This small molecule binds to this protein.
Small molecule (SMILES): CSCC[C@H](NC=O)C(=O)O

Binding-site contacts:
Ligand atom CA contacts residue GLY814 of chain 1.W at 4.4 Å.
Ligand atom CG contacts residue GLY862 of chain 1.W at 4.5 Å.
Ligand atom N contacts residue ARG846 of chain 1.W at 4.1 Å.
Ligand atom CE contacts residue CYS861 of chain 1.W at 4.0 Å (hydrophobic).
Ligand atom CB contacts residue CYS815 of chain 1.W at 4.0 Å (hydrophobic).
Ligand atom CE contacts residue MET816 of chain 1.W at 4.1 Å (hydrophobic).
Ligand atom CG contacts residue PHE804 of chain 1.W at 4.3 Å (hydrophobic).
Ligand atom N contacts residue CYS861 of chain 1.W at 3.8 Å.
Ligand atom SD contacts residue GLU860 of chain 1.W at 4.5 Å.
Ligand atom CB contacts residue CYS861 of chain 1.W at 3.4 Å (hydrophobic).
Ligand atom CE contacts residue GLU860 of chain 1.W at 3.7 Å.
Ligand atom CA contacts residue PHE804 of chain 1.W at 4.4 Å (hydrophobic).
Ligand atom N contacts residue ARG847 of chain 1.W at 4.0 Å.
Ligand atom O1 contacts residue PHE848 of chain 1.W at 2.3 Å (h-bond).
Ligand atom SD contacts residue CYS861 of chain 1.W at 3.6 Å.
Ligand atom CE contacts residue GLY814 of chain 1.W at 3.8 Å.
Ligand atom CA contacts residue GLY862 of chain 1.W at 3.8 Å.
Ligand atom C contacts residue PHE804 of chain 1.W at 3.6 Å (hydrophobic).
Ligand atom CE contacts residue CYS815 of chain 1.W at 3.2 Å (hydrophobic).
Ligand atom O1 contacts residue ARG846 of chain 1.W at 3.5 Å (salt-bridge).
Ligand atom O1 contacts residue ARG847 of chain 1.W at 3.2 Å.
Ligand atom CG contacts residue CYS861 of chain 1.W at 3.2 Å (hydrophobic).
Ligand atom SD contacts residue CYS815 of chain 1.W at 2.9 Å (h-bond).
Ligand atom CB contacts residue PHE804 of chain 1.W at 4.1 Å (hydrophobic).
Ligand atom CN contacts residue GLY862 of chain 1.W at 4.3 Å.
Ligand atom CG contacts residue CYS815 of chain 1.W at 3.8 Å (hydrophobic).
Ligand atom CN contacts residue PHE848 of chain 1.W at 2.5 Å (hydrophobic).
Ligand atom SD contacts residue PHE804 of chain 1.W at 4.4 Å.
Ligand atom CN contacts residue ARG846 of chain 1.W at 3.6 Å.
Ligand atom SD contacts residue GLY814 of chain 1.W at 2.3 Å.
Ligand atom N contacts residue PHE848 of chain 1.W at 3.9 Å.
Ligand atom SD contacts residue ARG801 of chain 1.W at 3.7 Å.
Ligand atom CG contacts residue GLY814 of chain 1.W at 3.2 Å.
Ligand atom CB contacts residue GLY862 of chain 1.W at 3.6 Å.
Ligand atom CB contacts residue GLY814 of chain 1.W at 3.0 Å.
Ligand atom CE contacts residue ARG801 of chain 1.W at 4.3 Å.
Ligand atom CN contacts residue ARG847 of chain 1.W at 3.0 Å.
Ligand atom CA contacts residue CYS861 of chain 1.W at 4.2 Å (hydrophobic).
Ligand atom N contacts residue GLY862 of chain 1.W at 3.7 Å.
Ligand atom CG contacts residue GLU860 of chain 1.W at 3.6 Å.

Sequence of chain 1.W:
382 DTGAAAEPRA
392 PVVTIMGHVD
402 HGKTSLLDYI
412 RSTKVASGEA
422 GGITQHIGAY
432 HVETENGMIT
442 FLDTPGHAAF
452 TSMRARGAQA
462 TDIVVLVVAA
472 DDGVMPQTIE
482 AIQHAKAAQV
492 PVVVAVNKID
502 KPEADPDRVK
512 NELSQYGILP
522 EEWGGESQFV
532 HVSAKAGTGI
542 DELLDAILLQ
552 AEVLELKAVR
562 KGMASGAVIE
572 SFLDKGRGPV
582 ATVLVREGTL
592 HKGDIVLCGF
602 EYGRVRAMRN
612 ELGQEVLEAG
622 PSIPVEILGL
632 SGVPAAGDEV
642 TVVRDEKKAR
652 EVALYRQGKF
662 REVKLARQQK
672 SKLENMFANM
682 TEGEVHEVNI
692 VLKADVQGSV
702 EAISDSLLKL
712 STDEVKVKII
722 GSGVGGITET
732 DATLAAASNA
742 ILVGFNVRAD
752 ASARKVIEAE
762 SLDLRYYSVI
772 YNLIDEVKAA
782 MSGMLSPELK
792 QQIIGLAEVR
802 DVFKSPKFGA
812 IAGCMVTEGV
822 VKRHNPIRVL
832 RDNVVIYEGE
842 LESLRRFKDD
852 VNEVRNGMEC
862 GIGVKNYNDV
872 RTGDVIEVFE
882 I